Sequence of chain 1.E:
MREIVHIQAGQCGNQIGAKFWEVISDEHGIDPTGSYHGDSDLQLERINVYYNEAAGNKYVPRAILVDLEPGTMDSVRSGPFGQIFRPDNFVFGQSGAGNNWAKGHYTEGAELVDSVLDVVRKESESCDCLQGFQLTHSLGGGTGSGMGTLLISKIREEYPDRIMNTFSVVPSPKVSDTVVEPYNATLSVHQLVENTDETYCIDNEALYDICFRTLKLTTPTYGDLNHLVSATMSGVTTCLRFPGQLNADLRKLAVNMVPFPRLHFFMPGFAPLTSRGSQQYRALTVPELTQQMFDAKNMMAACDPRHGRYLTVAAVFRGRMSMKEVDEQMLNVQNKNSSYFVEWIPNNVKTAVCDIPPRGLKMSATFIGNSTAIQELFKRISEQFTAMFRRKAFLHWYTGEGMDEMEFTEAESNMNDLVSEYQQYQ

Binding-site contacts:
Ligand atom O07 contacts residue THR274 of chain 1.E at 3.3 Å (h-bond).
Ligand atom C07 contacts residue HIS227 of chain 1.E at 3.8 Å.
Ligand atom O05 contacts residue LEU361 of chain 1.E at 3.2 Å.
Ligand atom C16 contacts residue PRO272 of chain 1.E at 3.1 Å (hydrophobic).
Ligand atom O06 contacts residue PRO272 of chain 1.E at 2.9 Å (h-bond).
Ligand atom N01 contacts residue HIS227 of chain 1.E at 3.7 Å.
Ligand atom C39 contacts residue ALA231 of chain 1.E at 3.4 Å (hydrophobic).
Ligand atom C17 contacts residue GLN279 of chain 1.E at 3.7 Å.
Ligand atom O06 contacts residue THR274 of chain 1.E at 3.6 Å (h-bond).
Ligand atom C30 contacts residue HIS227 of chain 1.E at 3.4 Å.
Ligand atom O13 contacts residue ARG359 of chain 1.E at 3.5 Å (salt-bridge).
Ligand atom O13 contacts residue PRO358 of chain 1.E at 2.7 Å (h-bond).
Ligand atom C33 contacts residue GLU22 of chain 1.E at 3.7 Å.
Ligand atom C14 contacts residue THR274 of chain 1.E at 3.4 Å.
Ligand atom O14 contacts residue HIS227 of chain 1.E at 3.1 Å (h-bond).
Ligand atom C05 contacts residue HIS227 of chain 1.E at 3.7 Å.
Ligand atom C04 contacts residue HIS227 of chain 1.E at 3.5 Å.
Ligand atom C08 contacts residue HIS227 of chain 1.E at 3.5 Å.
Ligand atom C40 contacts residue ALA231 of chain 1.E at 3.7 Å (hydrophobic).
Ligand atom C16 contacts residue GLN279 of chain 1.E at 3.6 Å.
Ligand atom C41 contacts residue VAL23 of chain 1.E at 3.8 Å (hydrophobic).
Ligand atom C08 contacts residue LEU228 of chain 1.E at 3.7 Å (hydrophobic).
Ligand atom C06 contacts residue ASP224 of chain 1.E at 3.5 Å.
Ligand atom O12 contacts residue ARG359 of chain 1.E at 3.4 Å (salt-bridge).
Ligand atom C34 contacts residue GLU22 of chain 1.E at 3.3 Å.
Ligand atom O07 contacts residue GLN279 of chain 1.E at 2.8 Å (h-bond).
Ligand atom C07 contacts residue LEU228 of chain 1.E at 3.6 Å (hydrophobic).
Ligand atom C35 contacts residue GLU22 of chain 1.E at 3.7 Å.
Ligand atom C28 contacts residue PRO358 of chain 1.E at 3.2 Å (hydrophobic).
Ligand atom C32 contacts residue ASP26 of chain 1.E at 3.6 Å.
Ligand atom C16 contacts residue THR274 of chain 1.E at 3.4 Å.
Ligand atom C19 contacts residue THR274 of chain 1.E at 3.4 Å.
Ligand atom C15 contacts residue PRO272 of chain 1.E at 3.0 Å (hydrophobic).
Ligand atom C47 contacts residue ARG276 of chain 1.E at 3.8 Å.
Ligand atom C33 contacts residue ASP26 of chain 1.E at 3.5 Å.
Ligand atom C07 contacts residue ASP224 of chain 1.E at 3.4 Å.
Ligand atom C09 contacts residue HIS227 of chain 1.E at 3.3 Å.
Ligand atom C44 contacts residue GLY360 of chain 1.E at 3.8 Å.
Ligand atom C40 contacts residue ARG318 of chain 1.E at 3.4 Å.
Ligand atom C39 contacts residue PRO358 of chain 1.E at 3.8 Å (hydrophobic).

A protein and the small-molecule ligand that binds it are described below.
Small molecule (SMILES): CC(=O)O[C@H]1C(=O)[C@@]2(C)[C@H]([C@H](OC(=O)c3ccccc3)[C@]3(O)C[C@H](OC(=O)[C@H](O)[C@@H](NC(=O)c4ccccc4)c4ccccc4)C(C)=C1C3(C)C)[C@]1(OC(C)=O)CO[C@@H]1C[C@@H]2O